This small molecule binds to this protein.
Small molecule (SMILES): O=C(CSc1nc2nccnc2c(=O)n1CCc1ccccc1)Nc1nccs1

Binding-site contacts:
Ligand atom N4 contacts residue LEU696 of chain 1.A at 3.9 Å.
Ligand atom C9 contacts residue MET767 of chain 1.A at 3.5 Å (hydrophobic).
Ligand atom C18 contacts residue MET767 of chain 1.A at 3.8 Å (hydrophobic).
Ligand atom S1 contacts residue LYS630 of chain 1.A at 3.9 Å.
Ligand atom C16 contacts residue PHE682 of chain 1.A at 4.0 Å (hydrophobic).
Ligand atom C17 contacts residue GLU695 of chain 1.A at 3.7 Å.
Ligand atom C2 contacts residue ILE777 of chain 1.A at 3.9 Å (hydrophobic).
Ligand atom N4 contacts residue VAL697 of chain 1.A at 3.2 Å (h-bond).
Ligand atom N3 contacts residue LEU696 of chain 1.A at 4.0 Å.
Ligand atom N5 contacts residue ILE777 of chain 1.A at 3.2 Å.
Ligand atom C16 contacts residue GLU695 of chain 1.A at 3.3 Å.
Ligand atom C contacts residue MET767 of chain 1.A at 3.9 Å (hydrophobic).
Ligand atom N3 contacts residue MET767 of chain 1.A at 3.4 Å (h-bond).
Ligand atom C17 contacts residue PHE682 of chain 1.A at 3.5 Å (hydrophobic).
Ligand atom O contacts residue ILE777 of chain 1.A at 3.6 Å.
Ligand atom C11 contacts residue VAL697 of chain 1.A at 3.3 Å (hydrophobic).
Ligand atom C17 contacts residue ILE777 of chain 1.A at 3.4 Å (hydrophobic).
Ligand atom C13 contacts residue ASN644 of chain 1.A at 3.3 Å.
Ligand atom N2 contacts residue PRO698 of chain 1.A at 3.7 Å.
Ligand atom N1 contacts residue VAL697 of chain 1.A at 3.5 Å (h-bond).
Ligand atom C11 contacts residue SER700 of chain 1.A at 3.8 Å.
Ligand atom C10 contacts residue VAL697 of chain 1.A at 3.5 Å (hydrophobic).
Ligand atom N contacts residue MET767 of chain 1.A at 3.8 Å.
Ligand atom O1 contacts residue VAL697 of chain 1.A at 3.6 Å (h-bond).
Ligand atom N4 contacts residue GLU695 of chain 1.A at 3.8 Å.
Ligand atom N1 contacts residue LEU696 of chain 1.A at 3.7 Å.
Ligand atom C16 contacts residue VAL697 of chain 1.A at 3.5 Å (hydrophobic).
Ligand atom O1 contacts residue SER700 of chain 1.A at 3.6 Å (h-bond).
Ligand atom O contacts residue MET646 of chain 1.A at 3.7 Å.
Ligand atom C8 contacts residue THR702 of chain 1.A at 3.8 Å.
Ligand atom C10 contacts residue SER700 of chain 1.A at 3.0 Å.
Ligand atom C15 contacts residue MET767 of chain 1.A at 3.6 Å (hydrophobic).
Ligand atom C14 contacts residue ASN644 of chain 1.A at 3.7 Å.
Ligand atom C18 contacts residue ILE777 of chain 1.A at 3.6 Å (hydrophobic).
Ligand atom C14 contacts residue LYS630 of chain 1.A at 3.9 Å.
Ligand atom C5 contacts residue SER624 of chain 1.A at 3.8 Å.
Ligand atom C10 contacts residue MET767 of chain 1.A at 3.7 Å (hydrophobic).
Ligand atom S contacts residue PHE622 of chain 1.A at 3.9 Å.
Ligand atom S contacts residue MET767 of chain 1.A at 3.9 Å.
Ligand atom N2 contacts residue VAL697 of chain 1.A at 4.0 Å.

Sequence of chain 1.A:
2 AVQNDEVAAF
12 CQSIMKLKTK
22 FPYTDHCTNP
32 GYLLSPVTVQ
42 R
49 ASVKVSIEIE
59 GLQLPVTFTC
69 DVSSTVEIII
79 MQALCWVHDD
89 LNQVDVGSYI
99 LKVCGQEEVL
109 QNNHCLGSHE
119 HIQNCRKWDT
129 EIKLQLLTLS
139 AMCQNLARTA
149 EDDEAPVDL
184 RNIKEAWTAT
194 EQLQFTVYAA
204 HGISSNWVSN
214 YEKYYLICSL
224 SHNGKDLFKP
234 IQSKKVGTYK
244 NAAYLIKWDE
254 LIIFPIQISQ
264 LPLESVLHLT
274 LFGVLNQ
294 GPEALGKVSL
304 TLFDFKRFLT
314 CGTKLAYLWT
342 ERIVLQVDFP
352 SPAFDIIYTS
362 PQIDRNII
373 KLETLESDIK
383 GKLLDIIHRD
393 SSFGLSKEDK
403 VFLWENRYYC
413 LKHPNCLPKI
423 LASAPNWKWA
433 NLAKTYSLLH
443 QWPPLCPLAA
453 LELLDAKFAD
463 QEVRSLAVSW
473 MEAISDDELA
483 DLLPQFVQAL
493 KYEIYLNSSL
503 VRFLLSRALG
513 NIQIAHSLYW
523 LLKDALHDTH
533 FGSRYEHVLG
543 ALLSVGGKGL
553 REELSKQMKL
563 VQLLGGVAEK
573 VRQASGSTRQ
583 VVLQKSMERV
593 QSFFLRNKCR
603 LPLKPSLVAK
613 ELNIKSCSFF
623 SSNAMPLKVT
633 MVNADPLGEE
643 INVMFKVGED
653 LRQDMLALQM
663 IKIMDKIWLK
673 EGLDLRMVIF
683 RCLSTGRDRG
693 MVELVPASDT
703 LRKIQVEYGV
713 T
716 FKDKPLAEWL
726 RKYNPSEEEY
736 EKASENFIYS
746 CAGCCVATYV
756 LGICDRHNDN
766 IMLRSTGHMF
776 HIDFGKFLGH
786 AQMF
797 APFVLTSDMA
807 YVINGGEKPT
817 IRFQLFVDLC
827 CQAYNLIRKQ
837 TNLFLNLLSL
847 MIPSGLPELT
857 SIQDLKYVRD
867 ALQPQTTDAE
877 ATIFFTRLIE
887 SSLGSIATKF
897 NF